Binding-site contacts:
Ligand atom C12 contacts residue HIS92 of chain 1.A at 3.4 Å.
Ligand atom C16 contacts residue VAL26 of chain 1.A at 3.7 Å (hydrophobic).
Ligand atom C07 contacts residue ALA39 of chain 1.A at 3.4 Å (hydrophobic).
Ligand atom N02 contacts residue LEU91 of chain 1.A at 2.9 Å (h-bond).
Ligand atom C09 contacts residue LEU91 of chain 1.A at 3.4 Å (hydrophobic).
Ligand atom C06 contacts residue LEU142 of chain 1.A at 3.3 Å (hydrophobic).
Ligand atom C20 contacts residue LYS41 of chain 1.A at 3.5 Å.
Ligand atom C17 contacts residue VAL26 of chain 1.A at 3.7 Å (hydrophobic).
Ligand atom N04 contacts residue ALA39 of chain 1.A at 3.5 Å.
Ligand atom N03 contacts residue VAL26 of chain 1.A at 3.8 Å.
Ligand atom C15 contacts residue ILE18 of chain 1.A at 3.5 Å (hydrophobic).
Ligand atom O23 contacts residue LYS97 of chain 1.A at 3.1 Å.
Ligand atom C18 contacts residue ASP153 of chain 1.A at 3.3 Å.
Ligand atom O24 contacts residue LYS97 of chain 1.A at 3.4 Å (salt-bridge).
Ligand atom C11 contacts residue HIS92 of chain 1.A at 3.6 Å.
Ligand atom C19 contacts residue ASP153 of chain 1.A at 3.3 Å.
Ligand atom N05 contacts residue ASP94 of chain 1.A at 3.2 Å (salt-bridge).
Ligand atom N01 contacts residue LEU91 of chain 1.A at 3.1 Å (h-bond).
Ligand atom O23 contacts residue ASP94 of chain 1.A at 3.1 Å (salt-bridge).
Ligand atom N04 contacts residue GLU89 of chain 1.A at 2.8 Å (salt-bridge).
Ligand atom N01 contacts residue LEU142 of chain 1.A at 3.6 Å.
Ligand atom C11 contacts residue LEU91 of chain 1.A at 3.2 Å (hydrophobic).
Ligand atom F25 contacts residue LYS41 of chain 1.A at 3.0 Å.
Ligand atom N01 contacts residue ALA39 of chain 1.A at 3.8 Å.
Ligand atom N04 contacts residue VAL72 of chain 1.A at 3.5 Å.
Ligand atom C14 contacts residue ASP94 of chain 1.A at 3.4 Å.
Ligand atom C11 contacts residue PHE90 of chain 1.A at 3.8 Å (hydrophobic).
Ligand atom O23 contacts residue GLN93 of chain 1.A at 3.4 Å.
Ligand atom C19 contacts residue LYS41 of chain 1.A at 3.2 Å.
Ligand atom F25 contacts residue PHE88 of chain 1.A at 3.2 Å.
Ligand atom C07 contacts residue LEU142 of chain 1.A at 3.2 Å (hydrophobic).
Ligand atom N02 contacts residue PHE90 of chain 1.A at 3.5 Å.
Ligand atom C08 contacts residue LEU91 of chain 1.A at 3.7 Å (hydrophobic).
Ligand atom S27 contacts residue LYS97 of chain 1.A at 3.8 Å.
Ligand atom S27 contacts residue ASP94 of chain 1.A at 3.8 Å.
Ligand atom C06 contacts residue ALA39 of chain 1.A at 3.8 Å (hydrophobic).
Ligand atom C14 contacts residue ILE18 of chain 1.A at 3.7 Å (hydrophobic).
Ligand atom C18 contacts residue LYS41 of chain 1.A at 3.7 Å.
Ligand atom C12 contacts residue GLN93 of chain 1.A at 3.7 Å.
Ligand atom N04 contacts residue LEU142 of chain 1.A at 3.6 Å.

Sequence of chain 1.A:
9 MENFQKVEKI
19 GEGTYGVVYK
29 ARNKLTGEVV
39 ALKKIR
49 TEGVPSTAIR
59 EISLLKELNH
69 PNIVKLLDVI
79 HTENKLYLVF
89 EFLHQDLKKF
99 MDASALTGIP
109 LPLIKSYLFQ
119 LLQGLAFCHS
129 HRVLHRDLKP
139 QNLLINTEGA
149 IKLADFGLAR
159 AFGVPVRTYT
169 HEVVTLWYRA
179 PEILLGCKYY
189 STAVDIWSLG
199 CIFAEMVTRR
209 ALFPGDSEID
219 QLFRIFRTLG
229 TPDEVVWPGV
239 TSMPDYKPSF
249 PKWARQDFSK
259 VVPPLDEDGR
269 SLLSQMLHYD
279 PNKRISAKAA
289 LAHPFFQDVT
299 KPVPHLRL

This small molecule binds to this protein.
Small molecule (SMILES): Nc1nc(Nc2ccc(S(N)(=O)=O)cc2)sc1C(=O)Nc1cccc(F)c1